Sequence of chain 1.B:
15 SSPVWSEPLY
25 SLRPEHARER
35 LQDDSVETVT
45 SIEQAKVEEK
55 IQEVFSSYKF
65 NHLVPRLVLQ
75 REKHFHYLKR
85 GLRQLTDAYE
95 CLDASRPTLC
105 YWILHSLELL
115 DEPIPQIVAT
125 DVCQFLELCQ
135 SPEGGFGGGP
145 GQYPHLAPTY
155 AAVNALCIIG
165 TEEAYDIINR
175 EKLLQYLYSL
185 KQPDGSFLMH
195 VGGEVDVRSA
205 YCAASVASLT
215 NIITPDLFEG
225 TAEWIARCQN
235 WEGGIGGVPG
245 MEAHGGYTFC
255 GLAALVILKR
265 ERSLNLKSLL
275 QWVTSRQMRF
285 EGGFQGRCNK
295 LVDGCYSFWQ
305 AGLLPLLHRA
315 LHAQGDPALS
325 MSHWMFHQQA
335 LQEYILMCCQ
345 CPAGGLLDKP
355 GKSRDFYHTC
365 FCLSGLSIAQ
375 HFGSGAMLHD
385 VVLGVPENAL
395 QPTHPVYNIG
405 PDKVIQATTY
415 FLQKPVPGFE

Sequence of chain 1.A:
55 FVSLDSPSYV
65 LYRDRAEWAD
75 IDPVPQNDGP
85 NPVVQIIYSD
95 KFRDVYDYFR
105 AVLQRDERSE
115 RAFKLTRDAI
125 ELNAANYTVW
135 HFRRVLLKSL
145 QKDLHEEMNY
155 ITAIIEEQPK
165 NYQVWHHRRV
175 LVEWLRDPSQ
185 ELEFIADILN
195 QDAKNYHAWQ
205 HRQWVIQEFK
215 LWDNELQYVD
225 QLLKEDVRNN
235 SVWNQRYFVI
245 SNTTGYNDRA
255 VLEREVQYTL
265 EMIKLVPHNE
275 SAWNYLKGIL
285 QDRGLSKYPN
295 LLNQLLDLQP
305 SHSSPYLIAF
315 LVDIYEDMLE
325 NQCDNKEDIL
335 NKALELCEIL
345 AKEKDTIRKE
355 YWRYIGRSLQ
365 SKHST

Binding-site contacts:
Ligand atom CB contacts residue GER1 of chain 1.F at 4.3 Å.
Ligand atom CB contacts residue ALA151 of chain 1.B at 3.7 Å (hydrophobic).
Ligand atom N contacts residue TYR166 of chain 1.A at 4.0 Å.
Ligand atom CG2 contacts residue TYR166 of chain 1.A at 4.2 Å (hydrophobic).
Ligand atom C contacts residue GLN167 of chain 1.A at 3.9 Å.
Ligand atom SG contacts residue TYR361 of chain 1.B at 4.2 Å.
Ligand atom CA contacts residue GER1 of chain 1.F at 3.5 Å.
Ligand atom C contacts residue TYR166 of chain 1.A at 3.9 Å (hydrophobic).
Ligand atom SG contacts residue GER1 of chain 1.F at 1.8 Å.
Ligand atom O contacts residue GER1 of chain 1.F at 4.1 Å.
Ligand atom CD1 contacts residue GER1 of chain 1.F at 4.1 Å.
Ligand atom CD2 contacts residue GER1 of chain 1.F at 3.5 Å.
Ligand atom CD1 contacts residue TYR361 of chain 1.B at 3.6 Å (hydrophobic).
Ligand atom SG contacts residue ASP297 of chain 1.B at 3.3 Å (salt-bridge).
Ligand atom CB contacts residue GER1 of chain 1.F at 2.9 Å.
Ligand atom SG contacts residue ZN1 of chain 1.E at 2.3 Å.
Ligand atom CD2 contacts residue TYR361 of chain 1.B at 3.6 Å (hydrophobic).
Ligand atom CB contacts residue HIS149 of chain 1.B at 4.1 Å.
Ligand atom SG contacts residue HIS362 of chain 1.B at 3.8 Å.
Ligand atom C contacts residue TYR166 of chain 1.A at 3.8 Å (hydrophobic).
Ligand atom O contacts residue TYR166 of chain 1.A at 3.5 Å.
Ligand atom CG contacts residue TYR361 of chain 1.B at 3.8 Å (hydrophobic).
Ligand atom OG contacts residue ALA151 of chain 1.B at 3.7 Å.
Ligand atom O contacts residue TYR166 of chain 1.A at 4.0 Å.
Ligand atom CB contacts residue TYR361 of chain 1.B at 3.8 Å (hydrophobic).
Ligand atom O contacts residue ARG202 of chain 1.B at 2.6 Å (salt-bridge).
Ligand atom SG contacts residue CYS299 of chain 1.B at 4.0 Å.
Ligand atom N contacts residue ARG202 of chain 1.B at 4.0 Å.
Ligand atom O contacts residue GER1 of chain 1.F at 4.0 Å.
Ligand atom CD1 contacts residue TRP106 of chain 1.B at 3.8 Å (hydrophobic).
Ligand atom CA contacts residue TYR166 of chain 1.A at 3.9 Å (hydrophobic).
Ligand atom CB contacts residue ZN1 of chain 1.E at 3.8 Å.
Ligand atom CB contacts residue ARG202 of chain 1.B at 3.7 Å.
Ligand atom OXT contacts residue GLN167 of chain 1.A at 2.8 Å (h-bond).
Ligand atom O contacts residue TYR166 of chain 1.A at 3.6 Å.
Ligand atom CG2 contacts residue LYS164 of chain 1.A at 3.1 Å.
Ligand atom C contacts residue ARG202 of chain 1.B at 3.6 Å.
Ligand atom C contacts residue GER1 of chain 1.F at 4.2 Å.
Ligand atom OG contacts residue SER99 of chain 1.B at 3.5 Å (h-bond).
Ligand atom CA contacts residue ARG202 of chain 1.B at 3.4 Å.

The small molecule below binds the protein below.
Small molecule (SMILES): CC(C)C[C@H](NC(=O)[C@@H](NC(=O)[C@@H](N)CS)C(C)C)C(=O)N[C@@H](CO)C(=O)O